Binding-site contacts:
Ligand atom CL2 contacts residue ILE154 of chain 1.B at 3.2 Å.
Ligand atom CL2 contacts residue ALA155 of chain 1.B at 3.6 Å.
Ligand atom C1 contacts residue ASP156 of chain 1.B at 3.9 Å.
Ligand atom F20 contacts residue PHE162 of chain 1.B at 3.6 Å.
Ligand atom C10 contacts residue VAL76 of chain 1.B at 3.7 Å (hydrophobic).
Ligand atom CL2 contacts residue ASP156 of chain 1.B at 3.9 Å.
Ligand atom N19 contacts residue LYS45 of chain 1.B at 3.5 Å.
Ligand atom C5 contacts residue ASP156 of chain 1.B at 3.9 Å.
Ligand atom C2 contacts residue SER161 of chain 1.B at 3.7 Å.
Ligand atom C18 contacts residue MET92 of chain 1.B at 3.9 Å (hydrophobic).
Ligand atom C9 contacts residue ASP156 of chain 1.B at 4.0 Å.
Ligand atom C17 contacts residue ASP156 of chain 1.B at 3.1 Å.
Ligand atom C12 contacts residue VAL76 of chain 1.B at 3.8 Å (hydrophobic).
Ligand atom C16 contacts residue LYS77 of chain 1.B at 4.1 Å.
Ligand atom O11 contacts residue ALA155 of chain 1.B at 3.6 Å.
Ligand atom C15 contacts residue LEU78 of chain 1.B at 3.4 Å (hydrophobic).
Ligand atom C6 contacts residue ASP156 of chain 1.B at 3.7 Å.
Ligand atom C14 contacts residue MET92 of chain 1.B at 3.9 Å (hydrophobic).
Ligand atom C9 contacts residue VAL76 of chain 1.B at 3.5 Å (hydrophobic).
Ligand atom C10 contacts residue LEU70 of chain 1.B at 3.6 Å (hydrophobic).
Ligand atom C10 contacts residue VAL75 of chain 1.B at 3.8 Å (hydrophobic).
Ligand atom C3 contacts residue LEU70 of chain 1.B at 3.8 Å (hydrophobic).
Ligand atom C17 contacts residue LEU159 of chain 1.B at 4.0 Å (hydrophobic).
Ligand atom C6 contacts residue HIS136 of chain 1.B at 4.0 Å.
Ligand atom O11 contacts residue ASP156 of chain 1.B at 2.8 Å (salt-bridge).
Ligand atom N8 contacts residue VAL76 of chain 1.B at 4.0 Å.
Ligand atom C1 contacts residue SER161 of chain 1.B at 3.4 Å.
Ligand atom F20 contacts residue MET67 of chain 1.B at 3.6 Å.
Ligand atom F20 contacts residue LEU70 of chain 1.B at 3.8 Å.
Ligand atom C16 contacts residue LEU78 of chain 1.B at 3.7 Å (hydrophobic).
Ligand atom C2 contacts residue MET67 of chain 1.B at 4.0 Å (hydrophobic).
Ligand atom C15 contacts residue MET92 of chain 1.B at 3.8 Å (hydrophobic).
Ligand atom C18 contacts residue LEU90 of chain 1.B at 4.0 Å (hydrophobic).
Ligand atom O11 contacts residue VAL76 of chain 1.B at 3.4 Å.
Ligand atom C12 contacts residue PHE162 of chain 1.B at 4.0 Å (hydrophobic).
Ligand atom CL2 contacts residue LEU129 of chain 1.B at 3.9 Å.
Ligand atom C2 contacts residue LEU70 of chain 1.B at 3.7 Å (hydrophobic).
Ligand atom N19 contacts residue LEU90 of chain 1.B at 3.6 Å.
Ligand atom C3 contacts residue PHE162 of chain 1.B at 4.0 Å (hydrophobic).
Ligand atom N13 contacts residue PHE162 of chain 1.B at 4.0 Å.

A protein and the small-molecule ligand that binds it are described below.
Small molecule (SMILES): C[C@H](NC(=O)c1ccc(C#N)n1C)c1c(F)cccc1Cl

Sequence of chain 1.B:
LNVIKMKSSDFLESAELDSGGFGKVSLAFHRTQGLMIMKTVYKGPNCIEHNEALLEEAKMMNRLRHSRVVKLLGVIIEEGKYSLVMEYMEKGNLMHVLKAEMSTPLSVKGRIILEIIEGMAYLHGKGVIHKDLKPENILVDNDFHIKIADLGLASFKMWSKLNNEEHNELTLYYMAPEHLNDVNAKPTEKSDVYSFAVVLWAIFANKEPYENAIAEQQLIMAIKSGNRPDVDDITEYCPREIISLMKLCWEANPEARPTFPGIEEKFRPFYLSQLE